Binding-site contacts:
Ligand atom N2 contacts residue ALA239 of chain 2.A at 4.0 Å.
Ligand atom C7 contacts residue ASN166 of chain 2.A at 3.5 Å.
Ligand atom C1 contacts residue ASN237 of chain 2.A at 3.7 Å.
Ligand atom N2 contacts residue ASP238 of chain 2.A at 4.2 Å.
Ligand atom C3 contacts residue ASN166 of chain 2.A at 3.7 Å.
Ligand atom C2 contacts residue ASN237 of chain 2.A at 3.5 Å.
Ligand atom O7 contacts residue ALA239 of chain 2.A at 3.6 Å.
Ligand atom C7 contacts residue ASP238 of chain 2.A at 4.4 Å.
Ligand atom C2 contacts residue ASN166 of chain 2.A at 2.3 Å.
Ligand atom C8 contacts residue SER218 of chain 1.A at 3.4 Å.
Ligand atom C5 contacts residue ASN166 of chain 2.A at 3.7 Å.
Ligand atom O5 contacts residue ASN237 of chain 2.A at 4.5 Å.
Ligand atom N2 contacts residue ASN166 of chain 2.A at 2.8 Å (h-bond).
Ligand atom C7 contacts residue ASN237 of chain 2.A at 3.6 Å.
Ligand atom C3 contacts residue ASN237 of chain 2.A at 3.6 Å.
Ligand atom C7 contacts residue ALA239 of chain 2.A at 3.7 Å (hydrophobic).
Ligand atom O3 contacts residue ASN237 of chain 2.A at 4.3 Å.
Ligand atom O5 contacts residue ASN166 of chain 2.A at 2.4 Å (h-bond).
Ligand atom C4 contacts residue ASN166 of chain 2.A at 4.1 Å.
Ligand atom O7 contacts residue ASN166 of chain 2.A at 3.6 Å.
Ligand atom C8 contacts residue ALA239 of chain 2.A at 3.4 Å (hydrophobic).
Ligand atom C8 contacts residue ASP238 of chain 2.A at 3.8 Å.
Ligand atom C8 contacts residue ASN237 of chain 2.A at 3.5 Å.
Ligand atom C5 contacts residue ASN237 of chain 2.A at 4.2 Å.
Ligand atom N2 contacts residue ASN237 of chain 2.A at 2.7 Å (h-bond).
Ligand atom C1 contacts residue ASN166 of chain 2.A at 1.4 Å.

Sequence of chain 1.A:
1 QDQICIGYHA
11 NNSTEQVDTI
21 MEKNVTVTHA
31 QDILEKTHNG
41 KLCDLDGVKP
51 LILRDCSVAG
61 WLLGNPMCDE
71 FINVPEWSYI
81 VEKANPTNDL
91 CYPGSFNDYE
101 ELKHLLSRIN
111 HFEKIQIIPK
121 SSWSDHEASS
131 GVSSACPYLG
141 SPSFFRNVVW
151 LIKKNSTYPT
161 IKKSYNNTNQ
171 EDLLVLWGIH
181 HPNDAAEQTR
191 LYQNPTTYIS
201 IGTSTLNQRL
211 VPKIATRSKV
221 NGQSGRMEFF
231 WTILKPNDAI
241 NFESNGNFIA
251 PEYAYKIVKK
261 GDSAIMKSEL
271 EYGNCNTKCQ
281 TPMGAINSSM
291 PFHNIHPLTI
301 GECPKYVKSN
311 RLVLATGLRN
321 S

A small-molecule ligand and the protein it binds are described below.
Small molecule (SMILES): CC(=O)N[C@@H]1[C@@H](O)[C@H](O)[C@@H](CO)O[C@H]1O

Sequence of chain 2.A:
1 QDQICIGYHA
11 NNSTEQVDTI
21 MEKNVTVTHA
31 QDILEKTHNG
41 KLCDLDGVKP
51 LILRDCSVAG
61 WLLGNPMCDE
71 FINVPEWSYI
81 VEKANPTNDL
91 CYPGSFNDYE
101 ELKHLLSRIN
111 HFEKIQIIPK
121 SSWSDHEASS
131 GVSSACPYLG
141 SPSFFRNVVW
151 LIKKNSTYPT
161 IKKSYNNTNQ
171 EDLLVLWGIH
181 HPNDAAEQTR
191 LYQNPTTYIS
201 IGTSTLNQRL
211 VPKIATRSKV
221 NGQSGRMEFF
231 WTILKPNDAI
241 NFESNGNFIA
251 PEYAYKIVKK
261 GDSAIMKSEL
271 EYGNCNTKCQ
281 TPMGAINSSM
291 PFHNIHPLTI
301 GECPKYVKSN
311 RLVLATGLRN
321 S